A protein and the small-molecule ligand that binds it are described below.
Small molecule (SMILES): O=S(=O)(O)C[C@H](O)[C@@H](O)[C@@H](O)CCO

Sequence of chain 1.H:
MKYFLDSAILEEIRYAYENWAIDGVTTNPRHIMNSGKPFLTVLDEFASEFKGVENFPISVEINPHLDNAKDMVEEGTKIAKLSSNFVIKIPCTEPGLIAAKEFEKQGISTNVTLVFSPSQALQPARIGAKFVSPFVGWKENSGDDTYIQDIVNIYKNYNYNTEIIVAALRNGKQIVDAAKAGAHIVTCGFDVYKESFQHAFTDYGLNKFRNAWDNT

Binding-site contacts:
Ligand atom O7 contacts residue ALA169 of chain 1.H at 3.5 Å.
Ligand atom S13 contacts residue ARG30 of chain 1.H at 3.5 Å (salt-bridge).
Ligand atom C3 contacts residue PHE135 of chain 1.H at 3.7 Å (hydrophobic).
Ligand atom O1 contacts residue THR27 of chain 1.H at 3.8 Å.
Ligand atom C4 contacts residue LYS89 of chain 1.H at 1.3 Å.
Ligand atom O8 contacts residue ASN111 of chain 1.H at 3.0 Å (h-bond).
Ligand atom O2 contacts residue ASN28 of chain 1.H at 2.9 Å (h-bond).
Ligand atom O6 contacts residue PHE135 of chain 1.H at 3.4 Å.
Ligand atom C5 contacts residue THR113 of chain 1.H at 3.3 Å.
Ligand atom O14 contacts residue TRP138 of chain 1.H at 3.1 Å (h-bond).
Ligand atom O2 contacts residue ARG30 of chain 1.H at 3.0 Å (salt-bridge).
Ligand atom O6 contacts residue ASN28 of chain 1.H at 2.4 Å (h-bond).
Ligand atom S13 contacts residue ARG172 of chain 1.H at 3.3 Å (salt-bridge).
Ligand atom C12 contacts residue ASP6 of chain 1.H at 3.0 Å.
Ligand atom O1 contacts residue LYS89 of chain 1.H at 3.0 Å (salt-bridge).
Ligand atom C1 contacts residue LYS89 of chain 1.H at 2.5 Å.
Ligand atom C2 contacts residue PHE135 of chain 1.H at 3.4 Å (hydrophobic).
Ligand atom O15 contacts residue ARG30 of chain 1.H at 3.1 Å (salt-bridge).
Ligand atom C5 contacts residue LYS89 of chain 1.H at 2.2 Å.
Ligand atom O15 contacts residue ARG172 of chain 1.H at 3.0 Å (salt-bridge).
Ligand atom O14 contacts residue ARG172 of chain 1.H at 2.6 Å (salt-bridge).
Ligand atom O1 contacts residue ASP6 of chain 1.H at 2.5 Å (salt-bridge).
Ligand atom C2 contacts residue ASN28 of chain 1.H at 3.2 Å.
Ligand atom C1 contacts residue ASN28 of chain 1.H at 3.4 Å.
Ligand atom C12 contacts residue HIS31 of chain 1.H at 3.7 Å.
Ligand atom O2 contacts residue HIS31 of chain 1.H at 3.8 Å.
Ligand atom O1 contacts residue THR26 of chain 1.H at 3.1 Å (h-bond).
Ligand atom C12 contacts residue ASN28 of chain 1.H at 3.6 Å.
Ligand atom C3 contacts residue ASP6 of chain 1.H at 3.2 Å.
Ligand atom C1 contacts residue ASP6 of chain 1.H at 3.7 Å.
Ligand atom O1 contacts residue ASN28 of chain 1.H at 3.7 Å.
Ligand atom O7 contacts residue ALA170 of chain 1.H at 3.3 Å (h-bond).
Ligand atom S13 contacts residue ASN28 of chain 1.H at 3.9 Å.
Ligand atom C5 contacts residue SER133 of chain 1.H at 3.5 Å.
Ligand atom O7 contacts residue ASP6 of chain 1.H at 2.5 Å (salt-bridge).
Ligand atom O8 contacts residue SER133 of chain 1.H at 2.7 Å (h-bond).
Ligand atom O1 contacts residue HIS31 of chain 1.H at 3.9 Å.
Ligand atom C3 contacts residue ASN28 of chain 1.H at 3.6 Å.
Ligand atom O6 contacts residue PHE211 of chain 1.J at 3.7 Å.
Ligand atom O8 contacts residue LYS89 of chain 1.H at 2.7 Å (salt-bridge).

Sequence of chain 1.J:
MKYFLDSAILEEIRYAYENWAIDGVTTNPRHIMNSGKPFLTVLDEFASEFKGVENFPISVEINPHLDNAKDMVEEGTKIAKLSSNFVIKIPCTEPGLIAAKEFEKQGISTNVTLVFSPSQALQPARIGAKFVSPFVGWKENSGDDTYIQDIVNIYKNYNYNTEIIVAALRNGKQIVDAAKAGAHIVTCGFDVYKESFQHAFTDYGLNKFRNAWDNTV